Sequence of chain 1.A:
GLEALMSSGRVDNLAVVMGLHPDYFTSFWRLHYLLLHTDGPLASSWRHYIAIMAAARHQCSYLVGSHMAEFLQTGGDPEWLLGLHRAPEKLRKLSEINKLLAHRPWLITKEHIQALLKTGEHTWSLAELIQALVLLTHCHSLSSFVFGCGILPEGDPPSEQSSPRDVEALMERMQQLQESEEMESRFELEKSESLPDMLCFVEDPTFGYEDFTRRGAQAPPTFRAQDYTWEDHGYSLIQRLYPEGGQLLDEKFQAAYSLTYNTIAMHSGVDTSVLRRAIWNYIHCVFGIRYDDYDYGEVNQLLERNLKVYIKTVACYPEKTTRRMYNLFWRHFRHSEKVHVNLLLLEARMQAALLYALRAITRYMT

Binding-site contacts:
Ligand atom C1 contacts residue GLU386 of chain 1.A at 4.1 Å.
Ligand atom F1 contacts residue ILE328 of chain 1.A at 3.8 Å.
Ligand atom C1 contacts residue HIS389 of chain 1.A at 4.3 Å.
Ligand atom O1 contacts residue ASN311 of chain 1.A at 3.3 Å (h-bond).
Ligand atom C3 contacts residue THR312 of chain 1.A at 4.2 Å.
Ligand atom O2 contacts residue THR321 of chain 1.A at 2.5 Å (h-bond).
Ligand atom F2 contacts residue LEU393 of chain 1.A at 3.9 Å.
Ligand atom O2 contacts residue THR312 of chain 1.A at 4.0 Å.
Ligand atom C5 contacts residue LEU324 of chain 1.A at 3.4 Å (hydrophobic).
Ligand atom N1 contacts residue THR312 of chain 1.A at 3.3 Å (h-bond).
Ligand atom F1 contacts residue VAL390 of chain 1.A at 3.1 Å.
Ligand atom O2 contacts residue TYR310 of chain 1.A at 3.7 Å.
Ligand atom O2 contacts residue ARG325 of chain 1.A at 3.5 Å (salt-bridge).
Ligand atom N1 contacts residue GLU386 of chain 1.A at 3.5 Å.
Ligand atom C7 contacts residue ARG325 of chain 1.A at 4.3 Å.
Ligand atom F2 contacts residue ILE328 of chain 1.A at 4.0 Å.
Ligand atom C2 contacts residue TYR310 of chain 1.A at 3.5 Å (hydrophobic).
Ligand atom O1 contacts residue THR309 of chain 1.A at 3.3 Å (h-bond).
Ligand atom O2 contacts residue THR309 of chain 1.A at 2.6 Å (h-bond).
Ligand atom C5 contacts residue TRP379 of chain 1.A at 4.1 Å (hydrophobic).
Ligand atom O2 contacts residue ASN311 of chain 1.A at 4.2 Å.
Ligand atom F1 contacts residue TRP379 of chain 1.A at 3.2 Å.
Ligand atom C2 contacts residue THR312 of chain 1.A at 3.1 Å.
Ligand atom C6 contacts residue TRP379 of chain 1.A at 3.9 Å (hydrophobic).
Ligand atom C2 contacts residue THR321 of chain 1.A at 3.7 Å.
Ligand atom N1 contacts residue HIS389 of chain 1.A at 3.8 Å.
Ligand atom C6 contacts residue GLU386 of chain 1.A at 3.3 Å.
Ligand atom C2 contacts residue THR309 of chain 1.A at 3.4 Å.
Ligand atom O1 contacts residue TYR310 of chain 1.A at 2.6 Å (h-bond).
Ligand atom C3 contacts residue HIS389 of chain 1.A at 3.8 Å.
Ligand atom C7 contacts residue TRP379 of chain 1.A at 4.3 Å (hydrophobic).
Ligand atom C1 contacts residue THR321 of chain 1.A at 4.3 Å.
Ligand atom F2 contacts residue ARG325 of chain 1.A at 3.1 Å.
Ligand atom C5 contacts residue THR321 of chain 1.A at 4.3 Å.
Ligand atom C2 contacts residue ASN311 of chain 1.A at 4.1 Å.
Ligand atom C3 contacts residue THR321 of chain 1.A at 4.2 Å.
Ligand atom O1 contacts residue THR312 of chain 1.A at 3.1 Å (h-bond).
Ligand atom F1 contacts residue GLU386 of chain 1.A at 3.9 Å.
Ligand atom C1 contacts residue THR312 of chain 1.A at 2.9 Å.
Ligand atom C7 contacts residue HIS389 of chain 1.A at 4.1 Å.

The small molecule below binds the protein below.
Small molecule (SMILES): CC(C)(C[C@H](N)C(=O)O)C(F)F